This protein binds this small molecule.
Small molecule (SMILES): CC(=O)N[C@@H]1[C@@H](O)[C@H](O)[C@@H](CO)O[C@H]1O

Sequence of chain 7.A:
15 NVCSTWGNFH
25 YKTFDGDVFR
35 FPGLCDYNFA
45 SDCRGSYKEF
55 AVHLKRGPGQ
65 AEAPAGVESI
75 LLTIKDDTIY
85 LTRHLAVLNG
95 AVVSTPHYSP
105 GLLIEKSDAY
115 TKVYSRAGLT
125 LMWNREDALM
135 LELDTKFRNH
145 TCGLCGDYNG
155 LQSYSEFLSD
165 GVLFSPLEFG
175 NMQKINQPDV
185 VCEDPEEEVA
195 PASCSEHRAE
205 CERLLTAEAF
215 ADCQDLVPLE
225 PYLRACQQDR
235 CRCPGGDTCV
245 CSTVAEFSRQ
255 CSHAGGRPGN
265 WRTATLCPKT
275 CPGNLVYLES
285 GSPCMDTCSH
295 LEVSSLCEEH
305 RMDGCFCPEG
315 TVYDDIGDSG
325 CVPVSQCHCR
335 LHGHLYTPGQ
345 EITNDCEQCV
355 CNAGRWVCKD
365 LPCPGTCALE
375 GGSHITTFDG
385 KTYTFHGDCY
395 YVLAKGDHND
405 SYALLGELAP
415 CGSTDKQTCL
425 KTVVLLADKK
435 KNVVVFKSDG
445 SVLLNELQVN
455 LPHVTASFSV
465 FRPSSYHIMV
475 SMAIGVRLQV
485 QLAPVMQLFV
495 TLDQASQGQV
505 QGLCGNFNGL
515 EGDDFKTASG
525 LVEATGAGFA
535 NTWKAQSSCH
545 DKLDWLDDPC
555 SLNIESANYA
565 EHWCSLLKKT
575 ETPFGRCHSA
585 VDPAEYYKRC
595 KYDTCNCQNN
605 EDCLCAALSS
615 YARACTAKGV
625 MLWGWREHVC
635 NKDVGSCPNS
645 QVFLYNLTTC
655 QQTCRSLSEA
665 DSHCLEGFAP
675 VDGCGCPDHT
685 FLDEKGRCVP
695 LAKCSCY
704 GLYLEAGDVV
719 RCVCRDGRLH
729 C

Binding-site contacts:
Ligand atom C3 contacts residue ASN143 of chain 7.A at 3.3 Å.
Ligand atom O6 contacts residue ASN143 of chain 7.A at 2.7 Å (h-bond).
Ligand atom C4 contacts residue ARG142 of chain 7.A at 3.9 Å.
Ligand atom C2 contacts residue ASN143 of chain 7.A at 2.5 Å.
Ligand atom C4 contacts residue ASN143 of chain 7.A at 3.0 Å.
Ligand atom O3 contacts residue ASN143 of chain 7.A at 3.8 Å.
Ligand atom N2 contacts residue ASN153 of chain 7.A at 4.3 Å.
Ligand atom C5 contacts residue ASN143 of chain 7.A at 3.1 Å.
Ligand atom C2 contacts residue ASN153 of chain 7.A at 3.8 Å.
Ligand atom O5 contacts residue ASN143 of chain 7.A at 2.4 Å (h-bond).
Ligand atom O4 contacts residue ARG142 of chain 7.A at 3.1 Å.
Ligand atom C6 contacts residue ARG142 of chain 7.A at 3.4 Å.
Ligand atom C3 contacts residue ASN153 of chain 7.A at 3.4 Å.
Ligand atom O6 contacts residue ARG142 of chain 7.A at 3.8 Å.
Ligand atom O4 contacts residue ASN153 of chain 7.A at 3.9 Å.
Ligand atom C7 contacts residue ASN153 of chain 7.A at 4.3 Å.
Ligand atom N2 contacts residue ASN143 of chain 7.A at 3.5 Å (h-bond).
Ligand atom C6 contacts residue ASN143 of chain 7.A at 3.0 Å.
Ligand atom C7 contacts residue ASN143 of chain 7.A at 3.9 Å.
Ligand atom O7 contacts residue ASN153 of chain 7.A at 3.8 Å.
Ligand atom O3 contacts residue ASN153 of chain 7.A at 2.1 Å (h-bond).
Ligand atom C5 contacts residue ARG142 of chain 7.A at 4.2 Å.
Ligand atom C1 contacts residue ASN143 of chain 7.A at 1.4 Å.
Ligand atom C4 contacts residue ASN153 of chain 7.A at 3.8 Å.
Ligand atom O3 contacts residue GLY154 of chain 7.A at 4.4 Å.
Ligand atom O7 contacts residue ASN143 of chain 7.A at 3.5 Å (h-bond).
Ligand atom O4 contacts residue ASN143 of chain 7.A at 4.2 Å.